The protein below binds the small molecule below.
Small molecule (SMILES): CC(=O)OC[C@@H]1O[C@@H](S(=O)(=O)NCCCCCOS(N)(=O)=O)[C@H](OC(C)=O)C(OC(C)=O)[C@@H]1OC(C)=O

Binding-site contacts:
Ligand atom OAC contacts residue VAL118 of chain 1.A at 3.9 Å.
Ligand atom OAD contacts residue THR195 of chain 1.A at 2.9 Å (h-bond).
Ligand atom OAD contacts residue TRP205 of chain 1.A at 3.6 Å.
Ligand atom OBE contacts residue TRP2 of chain 1.A at 2.8 Å (h-bond).
Ligand atom O6 contacts residue PRO197 of chain 1.A at 3.6 Å (h-bond).
Ligand atom O6 contacts residue PRO198 of chain 1.A at 3.8 Å.
Ligand atom O5 contacts residue PRO198 of chain 1.A at 4.0 Å.
Ligand atom NAE contacts residue ZN1 of chain 1.B at 2.0 Å.
Ligand atom OAD contacts residue LEU194 of chain 1.A at 3.2 Å.
Ligand atom CBK contacts residue VAL131 of chain 1.A at 3.9 Å (hydrophobic).
Ligand atom OAC contacts residue HIS116 of chain 1.A at 3.2 Å (h-bond).
Ligand atom CAY contacts residue TRP2 of chain 1.A at 3.5 Å (hydrophobic).
Ligand atom CAF contacts residue LEU194 of chain 1.A at 3.6 Å (hydrophobic).
Ligand atom OBE contacts residue HIS1 of chain 1.A at 3.7 Å.
Ligand atom OAC contacts residue VAL139 of chain 1.A at 3.9 Å.
Ligand atom NAE contacts residue HIS91 of chain 1.A at 3.4 Å (h-bond).
Ligand atom OAC contacts residue HIS91 of chain 1.A at 3.3 Å.
Ligand atom NAE contacts residue THR195 of chain 1.A at 2.6 Å (h-bond).
Ligand atom OAA contacts residue HIS91 of chain 1.A at 3.7 Å.
Ligand atom NAE contacts residue HIS93 of chain 1.A at 3.4 Å (h-bond).
Ligand atom CBA contacts residue TRP2 of chain 1.A at 3.7 Å (hydrophobic).
Ligand atom SAB contacts residue HIS91 of chain 1.A at 3.9 Å.
Ligand atom CBA contacts residue PHE17 of chain 1.A at 3.3 Å (hydrophobic).
Ligand atom OAN contacts residue PHE127 of chain 1.A at 2.9 Å.
Ligand atom OAM contacts residue LEU194 of chain 1.A at 3.7 Å.
Ligand atom NAK contacts residue LEU194 of chain 1.A at 3.8 Å.
Ligand atom CBA contacts residue PRO198 of chain 1.A at 3.9 Å (hydrophobic).
Ligand atom NAE contacts residue HIS116 of chain 1.A at 3.4 Å (h-bond).
Ligand atom OAC contacts residue ZN1 of chain 1.B at 2.8 Å.
Ligand atom OBL contacts residue VAL131 of chain 1.A at 4.0 Å.
Ligand atom OBL contacts residue GLY128 of chain 1.A at 3.6 Å.
Ligand atom SAB contacts residue ZN1 of chain 1.B at 3.0 Å.
Ligand atom CBA contacts residue PRO197 of chain 1.A at 3.7 Å (hydrophobic).
Ligand atom OBL contacts residue PHE127 of chain 1.A at 3.8 Å.
Ligand atom CAG contacts residue VAL118 of chain 1.A at 3.9 Å (hydrophobic).
Ligand atom OAM contacts residue PRO198 of chain 1.A at 3.2 Å.
Ligand atom CAY contacts residue PRO197 of chain 1.A at 3.6 Å (hydrophobic).
Ligand atom SAB contacts residue HIS116 of chain 1.A at 3.9 Å.
Ligand atom CAI contacts residue PHE127 of chain 1.A at 3.9 Å (hydrophobic).
Ligand atom SAB contacts residue THR195 of chain 1.A at 3.8 Å.

Sequence of chain 1.A:
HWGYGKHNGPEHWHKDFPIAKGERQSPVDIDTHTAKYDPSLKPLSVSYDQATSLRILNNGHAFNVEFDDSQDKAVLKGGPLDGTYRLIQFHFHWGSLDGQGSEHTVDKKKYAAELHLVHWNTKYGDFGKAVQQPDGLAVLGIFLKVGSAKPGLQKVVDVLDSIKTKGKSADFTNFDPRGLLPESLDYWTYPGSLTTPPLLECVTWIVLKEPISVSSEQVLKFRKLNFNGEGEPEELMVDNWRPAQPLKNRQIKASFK